Sequence of chain 1.A:
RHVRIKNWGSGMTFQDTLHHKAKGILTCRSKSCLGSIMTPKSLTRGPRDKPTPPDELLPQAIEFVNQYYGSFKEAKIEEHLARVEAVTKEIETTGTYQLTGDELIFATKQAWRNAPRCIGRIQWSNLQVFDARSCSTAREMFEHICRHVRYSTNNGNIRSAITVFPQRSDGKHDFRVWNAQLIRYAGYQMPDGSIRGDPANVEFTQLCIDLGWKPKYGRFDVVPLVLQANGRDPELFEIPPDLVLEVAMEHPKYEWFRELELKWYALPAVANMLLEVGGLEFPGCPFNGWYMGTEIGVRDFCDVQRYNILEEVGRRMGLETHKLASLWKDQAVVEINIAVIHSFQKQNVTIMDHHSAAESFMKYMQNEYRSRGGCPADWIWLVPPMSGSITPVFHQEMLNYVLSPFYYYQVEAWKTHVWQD

Binding-site contacts:
Ligand atom N1 contacts residue PRO269 of chain 1.A at 3.8 Å.
Ligand atom C1 contacts residue PRO269 of chain 1.A at 4.3 Å (hydrophobic).
Ligand atom C1 contacts residue HEM1 of chain 1.F at 3.5 Å.
Ligand atom N1 contacts residue GLU296 of chain 1.A at 2.8 Å (salt-bridge).
Ligand atom N1 contacts residue TYR292 of chain 1.A at 4.1 Å.
Ligand atom C1 contacts residue GLY290 of chain 1.A at 4.1 Å.
Ligand atom C2 contacts residue HEM1 of chain 1.F at 4.0 Å.
Ligand atom N1 contacts residue TRP291 of chain 1.A at 3.2 Å (h-bond).
Ligand atom S contacts residue PRO269 of chain 1.A at 3.9 Å.
Ligand atom C2 contacts residue PRO269 of chain 1.A at 4.2 Å (hydrophobic).
Ligand atom N2 contacts residue HEM1 of chain 1.F at 3.9 Å.
Ligand atom C1 contacts residue VAL271 of chain 1.A at 4.1 Å (hydrophobic).
Ligand atom C3 contacts residue GLU296 of chain 1.A at 3.5 Å.
Ligand atom N2 contacts residue PRO269 of chain 1.A at 4.3 Å.
Ligand atom C3 contacts residue HEM1 of chain 1.F at 3.8 Å.
Ligand atom C1 contacts residue PHE288 of chain 1.A at 3.1 Å (hydrophobic).
Ligand atom C2 contacts residue VAL271 of chain 1.A at 3.9 Å (hydrophobic).
Ligand atom C3 contacts residue PRO269 of chain 1.A at 3.8 Å (hydrophobic).
Ligand atom S contacts residue TRP291 of chain 1.A at 4.4 Å.
Ligand atom C2 contacts residue PHE288 of chain 1.A at 4.3 Å (hydrophobic).
Ligand atom C1 contacts residue ASN289 of chain 1.A at 4.0 Å.
Ligand atom S contacts residue GLY290 of chain 1.A at 3.8 Å.
Ligand atom C3 contacts residue TRP291 of chain 1.A at 4.2 Å (hydrophobic).
Ligand atom N2 contacts residue GLU296 of chain 1.A at 3.0 Å (salt-bridge).
Ligand atom N1 contacts residue HEM1 of chain 1.F at 3.6 Å.
Ligand atom S contacts residue HEM1 of chain 1.F at 3.5 Å (h-bond).

A small-molecule ligand and the protein it binds are described below.
Small molecule (SMILES): CCSC(=N)N